Binding-site contacts:
Ligand atom CAG contacts residue PRO66 of chain 1.A at 3.6 Å (hydrophobic).
Ligand atom CAV contacts residue LYS37 of chain 1.A at 3.7 Å.
Ligand atom C6 contacts residue NDP1 of chain 1.C at 3.5 Å.
Ligand atom N1 contacts residue VAL11 of chain 1.A at 3.6 Å.
Ligand atom CAB contacts residue NDP1 of chain 1.C at 3.7 Å.
Ligand atom C5 contacts residue PHE36 of chain 1.A at 3.5 Å (hydrophobic).
Ligand atom CAA contacts residue NDP1 of chain 1.C at 3.0 Å.
Ligand atom NAC contacts residue VAL11 of chain 1.A at 3.4 Å.
Ligand atom NAC contacts residue GLU32 of chain 1.A at 2.8 Å (salt-bridge).
Ligand atom CAB contacts residue ILE123 of chain 1.A at 3.3 Å (hydrophobic).
Ligand atom NAD contacts residue TYR129 of chain 1.A at 3.6 Å.
Ligand atom NAC contacts residue ALA12 of chain 1.A at 3.4 Å (h-bond).
Ligand atom NAQ contacts residue ILE33 of chain 1.A at 3.7 Å.
Ligand atom C2 contacts residue GLU32 of chain 1.A at 3.5 Å.
Ligand atom N3 contacts residue GLU32 of chain 1.A at 2.8 Å (salt-bridge).
Ligand atom CAV contacts residue ARG75 of chain 1.A at 3.5 Å.
Ligand atom CAK contacts residue PHE69 of chain 1.A at 3.7 Å (hydrophobic).
Ligand atom NAD contacts residue ILE10 of chain 1.A at 3.0 Å (h-bond).
Ligand atom C6 contacts residue PHE36 of chain 1.A at 3.4 Å (hydrophobic).
Ligand atom OAE contacts residue ARG75 of chain 1.A at 2.9 Å (salt-bridge).
Ligand atom CAA contacts residue SER64 of chain 1.A at 3.1 Å.
Ligand atom CAN contacts residue PHE69 of chain 1.A at 3.7 Å (hydrophobic).
Ligand atom CAB contacts residue PHE36 of chain 1.A at 3.7 Å (hydrophobic).
Ligand atom CAA contacts residue LEU25 of chain 1.A at 3.6 Å (hydrophobic).
Ligand atom N1 contacts residue PHE36 of chain 1.A at 3.7 Å.
Ligand atom N1 contacts residue ILE10 of chain 1.A at 3.7 Å.
Ligand atom CAH contacts residue LEU25 of chain 1.A at 3.8 Å (hydrophobic).
Ligand atom NAQ contacts residue GLU32 of chain 1.A at 3.7 Å.
Ligand atom OAF contacts residue LYS37 of chain 1.A at 3.6 Å.
Ligand atom N1 contacts residue NDP1 of chain 1.C at 3.4 Å (h-bond).
Ligand atom OAE contacts residue LYS37 of chain 1.A at 3.5 Å.
Ligand atom C2 contacts residue ALA12 of chain 1.A at 3.8 Å (hydrophobic).
Ligand atom OAF contacts residue ARG75 of chain 1.A at 3.0 Å (salt-bridge).
Ligand atom OAE contacts residue PHE36 of chain 1.A at 3.6 Å.
Ligand atom NAD contacts residue NDP1 of chain 1.C at 3.6 Å.
Ligand atom C4 contacts residue GLU32 of chain 1.A at 3.7 Å.
Ligand atom CAH contacts residue SER64 of chain 1.A at 3.7 Å.
Ligand atom NAD contacts residue PHE36 of chain 1.A at 3.5 Å.
Ligand atom NAD contacts residue ILE123 of chain 1.A at 3.0 Å (h-bond).
Ligand atom CAO contacts residue ILE33 of chain 1.A at 3.7 Å (hydrophobic).

Sequence of chain 1.A:
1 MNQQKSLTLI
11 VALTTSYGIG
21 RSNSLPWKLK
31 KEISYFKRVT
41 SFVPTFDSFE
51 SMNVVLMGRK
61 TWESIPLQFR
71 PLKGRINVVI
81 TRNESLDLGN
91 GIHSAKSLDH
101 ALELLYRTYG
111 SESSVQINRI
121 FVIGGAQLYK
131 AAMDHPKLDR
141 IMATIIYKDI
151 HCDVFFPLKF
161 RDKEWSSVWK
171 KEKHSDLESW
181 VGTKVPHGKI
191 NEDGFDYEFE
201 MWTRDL

The small molecule below binds the protein below.
Small molecule (SMILES): COc1ccc(OCCCCCC(=O)O)cc1Cc1cnc2nc(N)nc(N)c2c1C